Binding-site contacts:
Ligand atom C4 contacts residue GLN25 of chain 1.B at 4.1 Å.
Ligand atom C2 contacts residue PRO13 of chain 1.B at 4.4 Å (hydrophobic).
Ligand atom O3 contacts residue SER26 of chain 1.B at 3.8 Å.
Ligand atom C3 contacts residue SER11 of chain 1.B at 3.4 Å.
Ligand atom O2 contacts residue GLN8 of chain 1.B at 3.3 Å (h-bond).
Ligand atom O3 contacts residue SER11 of chain 1.B at 4.3 Å.
Ligand atom C1 contacts residue SER11 of chain 1.B at 1.4 Å.
Ligand atom C2 contacts residue TYR27 of chain 1.B at 4.4 Å (hydrophobic).
Ligand atom O3 contacts residue TYR27 of chain 1.B at 3.4 Å.
Ligand atom O4 contacts residue SER26 of chain 1.B at 3.0 Å.
Ligand atom C1 contacts residue PRO13 of chain 1.B at 4.5 Å (hydrophobic).
Ligand atom O4 contacts residue TYR27 of chain 1.B at 3.7 Å.
Ligand atom C4 contacts residue SER26 of chain 1.B at 4.2 Å.
Ligand atom C3 contacts residue GLN25 of chain 1.B at 3.9 Å.
Ligand atom O3 contacts residue GLN8 of chain 1.B at 3.9 Å.
Ligand atom C3 contacts residue GLN8 of chain 1.B at 4.5 Å.
Ligand atom C5 contacts residue TYR27 of chain 1.B at 4.3 Å (hydrophobic).
Ligand atom C1 contacts residue TYR27 of chain 1.B at 4.3 Å (hydrophobic).
Ligand atom C5 contacts residue SER11 of chain 1.B at 3.7 Å.
Ligand atom C4 contacts residue TYR27 of chain 1.B at 3.9 Å (hydrophobic).
Ligand atom C3 contacts residue TYR27 of chain 1.B at 4.1 Å (hydrophobic).
Ligand atom C2 contacts residue TYR27 of chain 1.B at 4.4 Å (hydrophobic).
Ligand atom O6 contacts residue ARG38 of chain 1.B at 4.1 Å.
Ligand atom C4 contacts residue SER11 of chain 1.B at 4.0 Å.
Ligand atom O2 contacts residue SER11 of chain 1.B at 2.4 Å (h-bond).
Ligand atom O5 contacts residue TYR27 of chain 1.B at 3.6 Å.
Ligand atom C6 contacts residue ARG38 of chain 1.B at 3.7 Å.
Ligand atom O5 contacts residue PRO13 of chain 1.B at 4.3 Å.
Ligand atom C2 contacts residue SER11 of chain 1.B at 2.0 Å.
Ligand atom O3 contacts residue GLN8 of chain 1.B at 4.3 Å.
Ligand atom C2 contacts residue GLN8 of chain 1.B at 3.8 Å.
Ligand atom O6 contacts residue ASN39 of chain 1.B at 4.5 Å.
Ligand atom O3 contacts residue GLN25 of chain 1.B at 2.8 Å (h-bond).
Ligand atom O6 contacts residue SER26 of chain 1.B at 4.4 Å.
Ligand atom C6 contacts residue TYR27 of chain 1.B at 4.1 Å (hydrophobic).
Ligand atom O5 contacts residue SER11 of chain 1.B at 2.6 Å (h-bond).
Ligand atom O4 contacts residue GLN25 of chain 1.B at 3.9 Å.
Ligand atom O6 contacts residue TYR27 of chain 1.B at 4.0 Å.

This protein binds this small molecule.
Small molecule (SMILES): OC[C@H]1O[C@@H](O[C@H]2[C@H](O)[C@@H](O)CO[C@@H]2CO)[C@H](O)[C@@H](O)[C@H]1O

Sequence of chain 1.B:
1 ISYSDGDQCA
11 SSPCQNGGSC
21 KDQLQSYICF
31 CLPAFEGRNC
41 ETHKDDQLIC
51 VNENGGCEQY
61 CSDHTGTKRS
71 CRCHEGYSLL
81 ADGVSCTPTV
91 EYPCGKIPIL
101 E